Sequence of chain 1.D:
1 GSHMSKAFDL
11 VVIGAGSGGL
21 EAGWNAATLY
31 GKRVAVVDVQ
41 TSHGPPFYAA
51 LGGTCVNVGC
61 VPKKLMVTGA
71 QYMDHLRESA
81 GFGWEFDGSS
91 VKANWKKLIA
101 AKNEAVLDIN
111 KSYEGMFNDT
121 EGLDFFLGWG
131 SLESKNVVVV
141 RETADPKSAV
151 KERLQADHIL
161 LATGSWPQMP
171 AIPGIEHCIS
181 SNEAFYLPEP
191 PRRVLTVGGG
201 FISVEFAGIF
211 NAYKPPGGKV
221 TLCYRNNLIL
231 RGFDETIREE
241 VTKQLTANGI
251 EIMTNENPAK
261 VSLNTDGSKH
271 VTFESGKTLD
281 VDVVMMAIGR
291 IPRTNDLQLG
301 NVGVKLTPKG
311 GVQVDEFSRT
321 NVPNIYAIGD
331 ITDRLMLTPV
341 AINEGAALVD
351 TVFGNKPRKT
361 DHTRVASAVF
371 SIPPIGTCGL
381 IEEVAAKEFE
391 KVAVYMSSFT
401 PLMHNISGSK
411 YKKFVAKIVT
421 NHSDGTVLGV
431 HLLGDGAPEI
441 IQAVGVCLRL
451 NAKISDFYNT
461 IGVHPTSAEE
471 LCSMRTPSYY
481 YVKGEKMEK

Binding-site contacts:
Ligand atom CAB contacts residue LEU20 of chain 1.D at 3.9 Å (hydrophobic).
Ligand atom CAL contacts residue LEU20 of chain 1.D at 4.0 Å (hydrophobic).
Ligand atom NAU contacts residue GLU21 of chain 1.D at 2.8 Å (salt-bridge).
Ligand atom CL contacts residue SER17 of chain 1.D at 4.0 Å.
Ligand atom CAO contacts residue TRP24 of chain 1.D at 3.9 Å (hydrophobic).
Ligand atom CAR contacts residue SER17 of chain 1.D at 3.3 Å.
Ligand atom CL contacts residue TYR113 of chain 1.D at 3.6 Å.
Ligand atom CAW contacts residue GLU21 of chain 1.D at 3.8 Å.
Ligand atom CAC contacts residue LEU123 of chain 1.D at 4.0 Å (hydrophobic).
Ligand atom CAA contacts residue MET116 of chain 1.D at 4.0 Å (hydrophobic).
Ligand atom CAS contacts residue SER17 of chain 1.D at 3.8 Å.
Ligand atom CL contacts residue LEU20 of chain 1.D at 3.9 Å.
Ligand atom CAD contacts residue TYR113 of chain 1.D at 3.7 Å (hydrophobic).
Ligand atom CAJ contacts residue LEU20 of chain 1.D at 3.7 Å (hydrophobic).
Ligand atom CL contacts residue GLY52 of chain 1.D at 3.0 Å.
Ligand atom CAV contacts residue GLU21 of chain 1.D at 3.8 Å.
Ligand atom CAC contacts residue TRP24 of chain 1.D at 3.7 Å (hydrophobic).
Ligand atom CAB contacts residue LEU123 of chain 1.D at 3.9 Å (hydrophobic).
Ligand atom CAR contacts residue LEU20 of chain 1.D at 3.9 Å (hydrophobic).
Ligand atom CAS contacts residue LEU20 of chain 1.D at 4.1 Å (hydrophobic).
Ligand atom CAH contacts residue MET116 of chain 1.D at 4.0 Å (hydrophobic).
Ligand atom CAF contacts residue LEU20 of chain 1.D at 3.5 Å (hydrophobic).
Ligand atom CAP contacts residue MET116 of chain 1.D at 3.8 Å (hydrophobic).
Ligand atom CAC contacts residue LEU20 of chain 1.D at 3.7 Å (hydrophobic).
Ligand atom CAK contacts residue TYR113 of chain 1.D at 3.5 Å (hydrophobic).
Ligand atom CAF contacts residue TRP24 of chain 1.D at 3.7 Å (hydrophobic).
Ligand atom CL contacts residue VAL56 of chain 1.D at 4.0 Å.
Ligand atom CAK contacts residue LEU20 of chain 1.D at 3.6 Å (hydrophobic).
Ligand atom CAA contacts residue PHE117 of chain 1.D at 4.0 Å (hydrophobic).
Ligand atom CAD contacts residue MET116 of chain 1.D at 3.7 Å (hydrophobic).
Ligand atom CAT contacts residue GLU21 of chain 1.D at 3.5 Å.
Ligand atom CAB contacts residue PHE117 of chain 1.D at 3.4 Å (hydrophobic).
Ligand atom CAO contacts residue MET116 of chain 1.D at 3.8 Å (hydrophobic).
Ligand atom CAG contacts residue MET116 of chain 1.D at 3.8 Å (hydrophobic).
Ligand atom CAJ contacts residue TYR113 of chain 1.D at 4.0 Å (hydrophobic).
Ligand atom CL contacts residue GLY16 of chain 1.D at 4.0 Å.
Ligand atom CAV contacts residue TRP24 of chain 1.D at 4.1 Å (hydrophobic).
Ligand atom CAA contacts residue TYR113 of chain 1.D at 3.8 Å (hydrophobic).
Ligand atom CAS contacts residue GLU21 of chain 1.D at 3.4 Å.
Ligand atom CAW contacts residue TRP24 of chain 1.D at 3.4 Å (hydrophobic).

A protein and the small-molecule ligand that binds it are described below.
Small molecule (SMILES): CC1=Nc2ccc(Cl)cc2[C@H](c2ccccc2)N1Cc1ccccc1